Sequence of chain 1.A:
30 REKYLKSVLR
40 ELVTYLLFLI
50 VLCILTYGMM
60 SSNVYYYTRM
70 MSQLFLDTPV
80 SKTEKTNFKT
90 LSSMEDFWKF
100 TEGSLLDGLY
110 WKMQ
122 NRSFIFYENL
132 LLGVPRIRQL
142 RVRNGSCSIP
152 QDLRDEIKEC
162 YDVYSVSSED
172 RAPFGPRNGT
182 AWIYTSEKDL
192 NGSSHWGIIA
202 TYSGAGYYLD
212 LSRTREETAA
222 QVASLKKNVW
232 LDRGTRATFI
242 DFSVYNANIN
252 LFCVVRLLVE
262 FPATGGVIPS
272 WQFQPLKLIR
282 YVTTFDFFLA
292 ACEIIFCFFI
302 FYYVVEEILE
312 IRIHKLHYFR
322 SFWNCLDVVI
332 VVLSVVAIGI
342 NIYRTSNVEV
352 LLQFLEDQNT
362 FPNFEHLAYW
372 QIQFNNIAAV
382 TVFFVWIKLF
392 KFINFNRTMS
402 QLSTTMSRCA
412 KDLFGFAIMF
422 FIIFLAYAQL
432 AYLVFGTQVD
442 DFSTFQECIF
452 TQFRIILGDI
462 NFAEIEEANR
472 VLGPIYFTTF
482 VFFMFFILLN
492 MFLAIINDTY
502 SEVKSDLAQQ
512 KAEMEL

Binding-site contacts:
Ligand atom C8 contacts residue ARG137 of chain 1.A at 3.7 Å.
Ligand atom N2 contacts residue ASN192 of chain 1.A at 3.0 Å (h-bond).
Ligand atom C2 contacts residue GLN354 of chain 1.A at 4.2 Å.
Ligand atom C5 contacts residue GLN354 of chain 1.A at 4.3 Å.
Ligand atom C8 contacts residue GLN354 of chain 1.A at 3.8 Å.
Ligand atom C1 contacts residue GLN354 of chain 1.A at 4.0 Å.
Ligand atom C7 contacts residue GLN354 of chain 1.A at 4.0 Å.
Ligand atom O4 contacts residue GLN354 of chain 1.A at 4.3 Å.
Ligand atom O7 contacts residue LEU191 of chain 1.A at 4.2 Å.
Ligand atom C4 contacts residue ASN192 of chain 1.A at 4.2 Å.
Ligand atom N2 contacts residue LEU191 of chain 1.A at 4.5 Å.
Ligand atom C7 contacts residue ASP190 of chain 1.A at 4.0 Å.
Ligand atom O7 contacts residue ASN364 of chain 1.A at 3.7 Å.
Ligand atom O5 contacts residue ASN192 of chain 1.A at 2.3 Å (h-bond).
Ligand atom O7 contacts residue ASN192 of chain 1.A at 3.4 Å (h-bond).
Ligand atom C2 contacts residue ASN192 of chain 1.A at 2.4 Å.
Ligand atom C8 contacts residue LEU191 of chain 1.A at 3.7 Å (hydrophobic).
Ligand atom O7 contacts residue ARG137 of chain 1.A at 3.4 Å (salt-bridge).
Ligand atom C1 contacts residue ASP190 of chain 1.A at 4.4 Å.
Ligand atom C7 contacts residue ARG137 of chain 1.A at 3.9 Å.
Ligand atom C8 contacts residue TYR209 of chain 1.A at 3.7 Å (hydrophobic).
Ligand atom C1 contacts residue ASN192 of chain 1.A at 1.4 Å.
Ligand atom C5 contacts residue ASN192 of chain 1.A at 3.6 Å.
Ligand atom C7 contacts residue ASN192 of chain 1.A at 3.4 Å.
Ligand atom C7 contacts residue LEU191 of chain 1.A at 4.1 Å (hydrophobic).
Ligand atom N2 contacts residue GLN354 of chain 1.A at 3.4 Å (h-bond).
Ligand atom C4 contacts residue GLN354 of chain 1.A at 4.1 Å.
Ligand atom C8 contacts residue ASP190 of chain 1.A at 3.7 Å.
Ligand atom C6 contacts residue GLN354 of chain 1.A at 3.4 Å.
Ligand atom N2 contacts residue ASP190 of chain 1.A at 3.6 Å.
Ligand atom C3 contacts residue ASN192 of chain 1.A at 3.8 Å.
Ligand atom O6 contacts residue GLN354 of chain 1.A at 4.4 Å.

A small-molecule ligand and the protein it binds are described below.
Small molecule (SMILES): CC(=O)N[C@H]1[C@H](O[C@H]2[C@H](O)[C@@H](NC(C)=O)CO[C@@H]2CO)O[C@H](CO)[C@@H](O)[C@@H]1O